Binding-site contacts:
Ligand atom C1 contacts residue ASN320 of chain 1.A at 1.5 Å.
Ligand atom C6 contacts residue SER322 of chain 1.A at 4.1 Å.
Ligand atom C4 contacts residue ASN320 of chain 1.A at 4.3 Å.
Ligand atom C5 contacts residue SER322 of chain 1.A at 3.8 Å.
Ligand atom C2 contacts residue ASN320 of chain 1.A at 2.4 Å.
Ligand atom C1 contacts residue VAL323 of chain 1.A at 4.5 Å (hydrophobic).
Ligand atom O5 contacts residue VAL323 of chain 1.A at 3.8 Å.
Ligand atom C3 contacts residue ASN320 of chain 1.A at 3.8 Å.
Ligand atom O5 contacts residue ASN320 of chain 1.A at 2.4 Å (h-bond).
Ligand atom C1 contacts residue SER322 of chain 1.A at 4.1 Å.
Ligand atom O5 contacts residue SER322 of chain 1.A at 4.0 Å.
Ligand atom C7 contacts residue ASN320 of chain 1.A at 3.5 Å.
Ligand atom C5 contacts residue ASN320 of chain 1.A at 3.7 Å.
Ligand atom N2 contacts residue ASN320 of chain 1.A at 3.0 Å (h-bond).
Ligand atom O7 contacts residue ASN320 of chain 1.A at 3.2 Å (h-bond).

This protein binds this small molecule.
Small molecule (SMILES): CC(=O)N[C@H]1[C@H](O[C@H]2[C@H](O)[C@@H](NC(C)=O)CO[C@@H]2CO)O[C@H](CO)[C@@H](O[C@@H]2O[C@H](CO)[C@@H](O[C@H]3O[C@H](CO)[C@@H](O)[C@H](O)[C@@H]3O)[C@H](O)[C@@H]2O)[C@@H]1O

Sequence of chain 1.A:
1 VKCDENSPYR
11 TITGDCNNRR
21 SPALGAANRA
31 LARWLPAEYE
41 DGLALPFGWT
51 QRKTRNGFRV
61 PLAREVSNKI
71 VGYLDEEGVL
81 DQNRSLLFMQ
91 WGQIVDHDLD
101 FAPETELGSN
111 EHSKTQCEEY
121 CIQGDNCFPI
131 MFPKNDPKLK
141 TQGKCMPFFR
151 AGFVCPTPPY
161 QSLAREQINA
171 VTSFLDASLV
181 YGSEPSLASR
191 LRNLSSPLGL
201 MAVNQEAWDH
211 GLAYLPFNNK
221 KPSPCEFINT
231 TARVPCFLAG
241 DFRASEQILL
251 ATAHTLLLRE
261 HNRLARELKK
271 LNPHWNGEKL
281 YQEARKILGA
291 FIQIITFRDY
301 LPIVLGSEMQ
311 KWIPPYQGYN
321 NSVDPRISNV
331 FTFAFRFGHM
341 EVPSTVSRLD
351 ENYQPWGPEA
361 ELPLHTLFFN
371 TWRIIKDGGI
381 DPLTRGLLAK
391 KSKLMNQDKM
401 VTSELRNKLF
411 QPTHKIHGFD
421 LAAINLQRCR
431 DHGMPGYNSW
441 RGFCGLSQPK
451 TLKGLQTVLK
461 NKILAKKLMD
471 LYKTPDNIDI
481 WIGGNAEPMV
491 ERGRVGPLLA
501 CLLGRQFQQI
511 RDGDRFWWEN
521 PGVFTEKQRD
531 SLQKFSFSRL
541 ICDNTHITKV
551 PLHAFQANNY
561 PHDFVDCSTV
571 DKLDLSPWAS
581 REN